Sequence of chain 1.A:
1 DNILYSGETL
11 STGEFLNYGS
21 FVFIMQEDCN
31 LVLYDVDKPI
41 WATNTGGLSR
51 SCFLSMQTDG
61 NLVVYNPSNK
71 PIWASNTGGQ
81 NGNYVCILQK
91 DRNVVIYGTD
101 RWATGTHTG

A protein and the small-molecule ligand that binds it are described below.
Small molecule (SMILES): CO[C@H]1O[C@H](CO)[C@@H](O)[C@H](O)[C@@H]1O

Binding-site contacts:
Ligand atom O2 contacts residue ASN93 of chain 1.A at 2.8 Å (h-bond).
Ligand atom O4 contacts residue ASN83 of chain 1.D at 3.2 Å.
Ligand atom O4 contacts residue GLN89 of chain 1.A at 4.3 Å.
Ligand atom C4 contacts residue VAL95 of chain 1.A at 3.8 Å (hydrophobic).
Ligand atom O2 contacts residue HIS107 of chain 1.D at 4.0 Å.
Ligand atom O2 contacts residue ASP91 of chain 1.A at 2.6 Å (salt-bridge).
Ligand atom O3 contacts residue TYR97 of chain 1.A at 3.3 Å (h-bond).
Ligand atom O6 contacts residue ALA103 of chain 1.D at 3.8 Å.
Ligand atom C6 contacts residue ASN93 of chain 1.A at 4.1 Å.
Ligand atom O3 contacts residue GLN89 of chain 1.A at 2.7 Å (h-bond).
Ligand atom C2 contacts residue ASN93 of chain 1.A at 3.7 Å.
Ligand atom O6 contacts residue ASN93 of chain 1.A at 4.3 Å.
Ligand atom O5 contacts residue HIS107 of chain 1.D at 4.3 Å.
Ligand atom C4 contacts residue TYR97 of chain 1.A at 3.5 Å (hydrophobic).
Ligand atom C6 contacts residue ALA103 of chain 1.D at 3.9 Å (hydrophobic).
Ligand atom C6 contacts residue ASP100 of chain 1.D at 3.4 Å.
Ligand atom C3 contacts residue GLN89 of chain 1.A at 3.7 Å.
Ligand atom C1 contacts residue HIS107 of chain 1.D at 4.1 Å.
Ligand atom C2 contacts residue GLN89 of chain 1.A at 4.0 Å.
Ligand atom C6 contacts residue VAL95 of chain 1.A at 4.0 Å (hydrophobic).
Ligand atom C4 contacts residue GLN89 of chain 1.A at 4.0 Å.
Ligand atom O2 contacts residue GLN89 of chain 1.A at 3.1 Å (h-bond).
Ligand atom C3 contacts residue TYR97 of chain 1.A at 4.0 Å (hydrophobic).
Ligand atom C5 contacts residue ASN83 of chain 1.D at 3.9 Å.
Ligand atom C4 contacts residue ASN83 of chain 1.D at 4.2 Å.
Ligand atom C3 contacts residue ASP91 of chain 1.A at 4.2 Å.
Ligand atom C3 contacts residue ASN83 of chain 1.D at 4.2 Å.
Ligand atom O4 contacts residue TYR97 of chain 1.A at 2.6 Å (h-bond).
Ligand atom C4 contacts residue ASN93 of chain 1.A at 4.1 Å.
Ligand atom O3 contacts residue ASP91 of chain 1.A at 3.9 Å.
Ligand atom C1 contacts residue ASN93 of chain 1.A at 3.6 Å.
Ligand atom C1 contacts residue ASP91 of chain 1.A at 4.4 Å.
Ligand atom O4 contacts residue ASP100 of chain 1.D at 4.0 Å.
Ligand atom C5 contacts residue ASP100 of chain 1.D at 4.4 Å.
Ligand atom C5 contacts residue ASN93 of chain 1.A at 4.0 Å.
Ligand atom O4 contacts residue VAL95 of chain 1.A at 4.1 Å.
Ligand atom O1 contacts residue ASN83 of chain 1.D at 4.4 Å.
Ligand atom O5 contacts residue ASN93 of chain 1.A at 3.1 Å (h-bond).
Ligand atom C2 contacts residue ASP91 of chain 1.A at 3.3 Å.
Ligand atom O6 contacts residue ASP100 of chain 1.D at 3.5 Å (salt-bridge).

Sequence of chain 1.D:
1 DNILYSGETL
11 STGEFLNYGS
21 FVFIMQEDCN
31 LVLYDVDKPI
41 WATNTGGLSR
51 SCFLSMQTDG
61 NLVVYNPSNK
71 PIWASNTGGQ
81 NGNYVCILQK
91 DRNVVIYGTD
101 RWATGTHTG